Binding-site contacts:
Ligand atom C5 contacts residue GLY136 of chain 1.B at 3.9 Å.
Ligand atom C7 contacts residue ASN285 of chain 1.B at 3.7 Å.
Ligand atom O3 contacts residue GLU673 of chain 1.B at 2.6 Å (salt-bridge).
Ligand atom O6 contacts residue HIS378 of chain 1.B at 2.8 Å (h-bond).
Ligand atom C7 contacts residue LEU137 of chain 1.B at 3.9 Å (hydrophobic).
Ligand atom N1 contacts residue HIS378 of chain 1.B at 2.9 Å (h-bond).
Ligand atom C3 contacts residue GLU673 of chain 1.B at 3.3 Å.
Ligand atom C2 contacts residue HIS378 of chain 1.B at 3.5 Å.
Ligand atom C2 contacts residue ASN285 of chain 1.B at 3.9 Å.
Ligand atom O3 contacts residue ALA674 of chain 1.B at 3.4 Å (h-bond).
Ligand atom O6 contacts residue ASN485 of chain 1.B at 2.8 Å (h-bond).
Ligand atom O4 contacts residue THR677 of chain 1.B at 4.0 Å.
Ligand atom C2 contacts residue GLU673 of chain 1.B at 3.8 Å.
Ligand atom O4 contacts residue GLY676 of chain 1.B at 2.7 Å (h-bond).
Ligand atom C5 contacts residue LEU137 of chain 1.B at 3.9 Å (hydrophobic).
Ligand atom O3 contacts residue SER675 of chain 1.B at 3.0 Å (h-bond).
Ligand atom C7 contacts residue HIS378 of chain 1.B at 3.9 Å.
Ligand atom C8 contacts residue LEU137 of chain 1.B at 3.9 Å (hydrophobic).
Ligand atom O6 contacts residue VAL456 of chain 1.B at 3.5 Å.
Ligand atom O2 contacts residue GLU673 of chain 1.B at 3.2 Å (salt-bridge).
Ligand atom N1 contacts residue ASN285 of chain 1.B at 3.8 Å.
Ligand atom C4 contacts residue GLY676 of chain 1.B at 3.6 Å.
Ligand atom O4 contacts residue SER675 of chain 1.B at 3.7 Å.
Ligand atom C8 contacts residue ASN285 of chain 1.B at 3.6 Å.
Ligand atom O7 contacts residue LEU137 of chain 1.B at 3.5 Å.
Ligand atom O7 contacts residue ASN285 of chain 1.B at 3.9 Å.
Ligand atom C1 contacts residue HIS378 of chain 1.B at 3.6 Å.
Ligand atom C6 contacts residue ASN485 of chain 1.B at 3.4 Å.
Ligand atom O2 contacts residue ASN285 of chain 1.B at 2.7 Å (h-bond).
Ligand atom O2 contacts residue TYR574 of chain 1.B at 3.0 Å (h-bond).
Ligand atom O3 contacts residue GLY676 of chain 1.B at 3.0 Å (h-bond).
Ligand atom O6 contacts residue LEU140 of chain 1.B at 3.9 Å.
Ligand atom O5 contacts residue HIS378 of chain 1.B at 3.7 Å.
Ligand atom C8 contacts residue ASP340 of chain 1.B at 3.3 Å.
Ligand atom C6 contacts residue HIS378 of chain 1.B at 3.4 Å.
Ligand atom C3 contacts residue GLY676 of chain 1.B at 3.8 Å.
Ligand atom C8 contacts residue THR379 of chain 1.B at 3.8 Å.
Ligand atom C4 contacts residue ASN485 of chain 1.B at 3.9 Å.
Ligand atom C6 contacts residue GLY136 of chain 1.B at 3.8 Å.
Ligand atom O4 contacts residue ASN485 of chain 1.B at 3.3 Å (h-bond).

Sequence of chain 1.B:
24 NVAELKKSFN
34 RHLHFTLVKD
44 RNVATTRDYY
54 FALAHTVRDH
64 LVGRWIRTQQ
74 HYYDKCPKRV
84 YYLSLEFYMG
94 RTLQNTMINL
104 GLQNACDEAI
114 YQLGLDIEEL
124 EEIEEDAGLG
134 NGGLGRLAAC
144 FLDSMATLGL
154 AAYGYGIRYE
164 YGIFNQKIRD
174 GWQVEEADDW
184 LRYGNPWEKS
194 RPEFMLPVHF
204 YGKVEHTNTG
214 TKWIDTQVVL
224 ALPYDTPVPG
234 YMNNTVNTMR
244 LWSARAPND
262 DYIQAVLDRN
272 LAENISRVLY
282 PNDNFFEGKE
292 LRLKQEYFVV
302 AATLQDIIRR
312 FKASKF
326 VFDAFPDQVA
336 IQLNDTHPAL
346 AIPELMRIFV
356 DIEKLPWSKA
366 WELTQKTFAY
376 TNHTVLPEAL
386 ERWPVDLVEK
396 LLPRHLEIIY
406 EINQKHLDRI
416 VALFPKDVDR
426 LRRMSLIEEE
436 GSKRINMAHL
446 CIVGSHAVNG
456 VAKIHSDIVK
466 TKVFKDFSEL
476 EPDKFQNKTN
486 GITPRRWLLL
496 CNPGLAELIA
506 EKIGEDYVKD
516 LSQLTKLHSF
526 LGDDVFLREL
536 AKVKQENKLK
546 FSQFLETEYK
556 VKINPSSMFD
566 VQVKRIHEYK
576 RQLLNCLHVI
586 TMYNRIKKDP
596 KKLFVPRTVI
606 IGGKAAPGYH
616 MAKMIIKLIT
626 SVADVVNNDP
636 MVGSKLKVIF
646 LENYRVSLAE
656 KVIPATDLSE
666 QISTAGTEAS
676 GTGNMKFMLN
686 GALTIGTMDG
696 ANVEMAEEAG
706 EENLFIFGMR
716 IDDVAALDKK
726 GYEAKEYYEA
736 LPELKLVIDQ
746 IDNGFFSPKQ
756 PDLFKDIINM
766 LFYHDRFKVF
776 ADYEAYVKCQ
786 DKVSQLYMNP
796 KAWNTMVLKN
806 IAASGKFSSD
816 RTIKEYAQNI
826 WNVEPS

This small molecule binds to this protein.
Small molecule (SMILES): CC(=O)N[C@@H]1O[C@H](CO)[C@@H](O)[C@H](O)[C@H]1O